Sequence of chain 1.G:
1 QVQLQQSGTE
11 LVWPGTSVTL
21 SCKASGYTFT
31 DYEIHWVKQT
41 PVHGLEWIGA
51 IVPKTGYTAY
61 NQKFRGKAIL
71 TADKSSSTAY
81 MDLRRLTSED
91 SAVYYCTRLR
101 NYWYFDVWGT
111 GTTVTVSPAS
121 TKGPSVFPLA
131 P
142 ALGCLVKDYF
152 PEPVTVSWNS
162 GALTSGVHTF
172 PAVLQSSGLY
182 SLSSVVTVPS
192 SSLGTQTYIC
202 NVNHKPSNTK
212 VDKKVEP

The small molecule below binds the protein below.
Small molecule (SMILES): CC[C@H](C)[C@H](NC(=O)CNC(=O)[C@@H](NC(=O)[C@H](C)N)C(C)C)C(=O)NCC(=O)N[C@@H](C)C(=O)N[C@H](C(=O)N[C@H](C=O)Cc1ccccc1)C(C)C

Binding-site contacts:
Ligand atom CD1 contacts residue ALA59 of chain 1.G at 3.6 Å (hydrophobic).
Ligand atom N contacts residue GLU33 of chain 1.G at 2.8 Å (salt-bridge).
Ligand atom CA contacts residue TYR101 of chain 1.H at 3.4 Å (hydrophobic).
Ligand atom CB contacts residue LEU99 of chain 1.G at 3.8 Å (hydrophobic).
Ligand atom O contacts residue TRP103 of chain 1.G at 3.3 Å (h-bond).
Ligand atom C contacts residue TYR101 of chain 1.H at 3.2 Å (hydrophobic).
Ligand atom CG2 contacts residue TYR37 of chain 1.H at 3.6 Å (hydrophobic).
Ligand atom N contacts residue GLU33 of chain 1.G at 3.0 Å (salt-bridge).
Ligand atom CB contacts residue GLY96 of chain 1.H at 3.8 Å.
Ligand atom C contacts residue TYR102 of chain 1.G at 3.6 Å (hydrophobic).
Ligand atom N contacts residue GLY96 of chain 1.H at 2.9 Å (h-bond).
Ligand atom CA contacts residue LEU99 of chain 1.G at 3.6 Å (hydrophobic).
Ligand atom CA contacts residue ASN101 of chain 1.G at 3.6 Å.
Ligand atom CB contacts residue GLY96 of chain 1.H at 3.5 Å.
Ligand atom C contacts residue GLY96 of chain 1.H at 3.7 Å.
Ligand atom CD1 contacts residue TYR102 of chain 1.G at 3.7 Å (hydrophobic).
Ligand atom CG2 contacts residue TYR31 of chain 1.H at 3.6 Å (hydrophobic).
Ligand atom CG1 contacts residue GLU33 of chain 1.G at 3.6 Å.
Ligand atom C contacts residue GLU33 of chain 1.G at 3.6 Å.
Ligand atom CA contacts residue ASN101 of chain 1.G at 3.6 Å.
Ligand atom N contacts residue TYR101 of chain 1.H at 2.8 Å (h-bond).
Ligand atom CG1 contacts residue TYR31 of chain 1.H at 3.7 Å (hydrophobic).
Ligand atom CB contacts residue TYR102 of chain 1.G at 3.2 Å (hydrophobic).
Ligand atom CA contacts residue GLU33 of chain 1.G at 3.4 Å.
Ligand atom CG1 contacts residue VAL52 of chain 1.G at 3.8 Å (hydrophobic).
Ligand atom N contacts residue TRP103 of chain 1.G at 2.7 Å (h-bond).
Ligand atom CD1 contacts residue ALA50 of chain 1.G at 3.3 Å (hydrophobic).
Ligand atom O contacts residue ASN101 of chain 1.G at 3.1 Å (h-bond).
Ligand atom CA contacts residue GLU39 of chain 1.H at 3.5 Å.
Ligand atom N contacts residue LEU99 of chain 1.G at 3.8 Å.
Ligand atom O contacts residue TYR101 of chain 1.H at 3.3 Å (h-bond).
Ligand atom CB contacts residue TYR102 of chain 1.G at 3.6 Å (hydrophobic).
Ligand atom CA contacts residue GLY96 of chain 1.H at 3.5 Å.
Ligand atom N contacts residue ASN101 of chain 1.G at 3.5 Å (h-bond).
Ligand atom CB contacts residue ASN101 of chain 1.G at 3.5 Å.
Ligand atom CG2 contacts residue GLY96 of chain 1.H at 3.7 Å.
Ligand atom O contacts residue TYR57 of chain 1.G at 3.5 Å.
Ligand atom N contacts residue GLU39 of chain 1.H at 2.7 Å (salt-bridge).
Ligand atom O contacts residue TYR102 of chain 1.G at 3.1 Å (h-bond).
Ligand atom O contacts residue TYR102 of chain 1.G at 3.1 Å (h-bond).

Sequence of chain 1.H:
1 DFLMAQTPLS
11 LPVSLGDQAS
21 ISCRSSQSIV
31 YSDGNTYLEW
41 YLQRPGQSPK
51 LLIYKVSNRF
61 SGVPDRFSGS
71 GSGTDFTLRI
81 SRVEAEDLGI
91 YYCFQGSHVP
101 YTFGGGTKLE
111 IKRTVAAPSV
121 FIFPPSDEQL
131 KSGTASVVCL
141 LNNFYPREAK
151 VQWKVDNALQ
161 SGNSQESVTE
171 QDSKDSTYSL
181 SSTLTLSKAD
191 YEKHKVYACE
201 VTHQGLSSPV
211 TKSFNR